Binding-site contacts:
Ligand atom CM6 contacts residue LEU181 of chain 25.A at 3.7 Å (hydrophobic).
Ligand atom CM3 contacts residue TYR190 of chain 25.A at 3.9 Å (hydrophobic).
Ligand atom C4A contacts residue PHE179 of chain 25.A at 3.3 Å (hydrophobic).
Ligand atom O1B contacts residue ILE98 of chain 25.A at 2.9 Å.
Ligand atom C6B contacts residue ILE98 of chain 25.A at 3.6 Å (hydrophobic).
Ligand atom O1 contacts residue LEU100 of chain 25.A at 4.0 Å.
Ligand atom C6B contacts residue LEU181 of chain 25.A at 3.3 Å (hydrophobic).
Ligand atom C1A contacts residue TYR144 of chain 25.A at 3.1 Å (hydrophobic).
Ligand atom CM2 contacts residue ILE236 of chain 25.A at 4.0 Å (hydrophobic).
Ligand atom CM6 contacts residue LEU184 of chain 25.A at 3.4 Å (hydrophobic).
Ligand atom CM6 contacts residue TYR144 of chain 25.A at 3.7 Å (hydrophobic).
Ligand atom C4A contacts residue TYR144 of chain 25.A at 3.8 Å (hydrophobic).
Ligand atom C4B contacts residue LEU181 of chain 25.A at 3.8 Å (hydrophobic).
Ligand atom C1A contacts residue PHE179 of chain 25.A at 3.5 Å (hydrophobic).
Ligand atom N3A contacts residue PHE179 of chain 25.A at 3.0 Å.
Ligand atom CM4 contacts residue VAL168 of chain 25.A at 3.5 Å (hydrophobic).
Ligand atom C4B contacts residue PHE179 of chain 25.A at 3.9 Å (hydrophobic).
Ligand atom C2A contacts residue PHE179 of chain 25.A at 3.3 Å (hydrophobic).
Ligand atom C2B contacts residue ILE98 of chain 25.A at 3.9 Å (hydrophobic).
Ligand atom C4 contacts residue TYR190 of chain 25.A at 3.8 Å (hydrophobic).
Ligand atom N2 contacts residue MET214 of chain 25.A at 3.8 Å.
Ligand atom C3 contacts residue LEU100 of chain 25.A at 3.9 Å (hydrophobic).
Ligand atom C5 contacts residue MET214 of chain 25.A at 3.6 Å (hydrophobic).
Ligand atom C5B contacts residue TYR144 of chain 25.A at 3.6 Å (hydrophobic).
Ligand atom O5A contacts residue TYR144 of chain 25.A at 3.1 Å.
Ligand atom CM2 contacts residue ILE122 of chain 25.A at 3.7 Å (hydrophobic).
Ligand atom N2 contacts residue LEU100 of chain 25.A at 3.8 Å.
Ligand atom C2A contacts residue TYR144 of chain 25.A at 3.7 Å (hydrophobic).
Ligand atom C5B contacts residue LEU181 of chain 25.A at 3.3 Å (hydrophobic).
Ligand atom CM4 contacts residue PHE179 of chain 25.A at 3.9 Å (hydrophobic).
Ligand atom C1B contacts residue ILE98 of chain 25.A at 3.6 Å (hydrophobic).
Ligand atom C1C contacts residue MET214 of chain 25.A at 3.7 Å (hydrophobic).
Ligand atom O5A contacts residue ALA166 of chain 25.A at 3.9 Å.
Ligand atom CM4 contacts residue TYR142 of chain 25.A at 3.1 Å (hydrophobic).
Ligand atom O1 contacts residue MET214 of chain 25.A at 3.2 Å.
Ligand atom C2B contacts residue ILE122 of chain 25.A at 3.9 Å (hydrophobic).
Ligand atom C2C contacts residue ILE98 of chain 25.A at 4.0 Å (hydrophobic).
Ligand atom N3A contacts residue LEU217 of chain 25.A at 3.4 Å.
Ligand atom O5A contacts residue PHE179 of chain 25.A at 3.7 Å.
Ligand atom C1B contacts residue LEU181 of chain 25.A at 3.8 Å (hydrophobic).

Sequence of chain 25.C:
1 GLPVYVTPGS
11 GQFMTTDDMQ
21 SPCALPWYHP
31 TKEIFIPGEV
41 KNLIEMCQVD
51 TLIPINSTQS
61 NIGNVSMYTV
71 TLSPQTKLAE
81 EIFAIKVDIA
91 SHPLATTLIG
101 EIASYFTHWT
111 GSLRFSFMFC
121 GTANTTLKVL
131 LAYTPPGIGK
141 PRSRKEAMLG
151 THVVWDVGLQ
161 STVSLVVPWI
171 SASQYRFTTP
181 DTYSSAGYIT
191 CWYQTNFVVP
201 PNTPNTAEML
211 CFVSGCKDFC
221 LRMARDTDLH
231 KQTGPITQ

Sequence of chain 25.A:
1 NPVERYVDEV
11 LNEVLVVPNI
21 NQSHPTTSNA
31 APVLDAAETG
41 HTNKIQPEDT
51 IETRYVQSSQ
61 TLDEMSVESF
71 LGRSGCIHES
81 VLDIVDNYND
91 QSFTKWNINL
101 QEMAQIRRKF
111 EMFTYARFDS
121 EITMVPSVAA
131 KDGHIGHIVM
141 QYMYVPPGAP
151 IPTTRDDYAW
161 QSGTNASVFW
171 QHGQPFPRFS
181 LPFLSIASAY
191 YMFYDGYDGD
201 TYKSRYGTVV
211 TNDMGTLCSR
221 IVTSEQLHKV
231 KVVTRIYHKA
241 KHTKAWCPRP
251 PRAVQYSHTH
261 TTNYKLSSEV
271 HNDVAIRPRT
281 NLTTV

A protein and the small-molecule ligand that binds it are described below.
Small molecule (SMILES): Cc1cc(CCCOc2c(C)cc(-c3coc(C)n3)cc2C)on1